Sequence of chain 1.C:
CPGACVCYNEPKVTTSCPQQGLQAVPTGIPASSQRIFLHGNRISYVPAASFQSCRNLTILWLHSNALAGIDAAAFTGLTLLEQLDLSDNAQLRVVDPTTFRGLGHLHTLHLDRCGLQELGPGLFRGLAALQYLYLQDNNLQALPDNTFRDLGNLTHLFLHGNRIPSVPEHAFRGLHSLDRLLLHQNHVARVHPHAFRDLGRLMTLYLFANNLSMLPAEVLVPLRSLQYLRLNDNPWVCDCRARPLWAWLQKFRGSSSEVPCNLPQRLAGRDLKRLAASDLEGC

Binding-site contacts:
Ligand atom O5 contacts residue ASN56 of chain 1.C at 3.2 Å (h-bond).
Ligand atom C7 contacts residue SER32 of chain 1.C at 4.2 Å.
Ligand atom C6 contacts residue ASN56 of chain 1.C at 4.4 Å.
Ligand atom O3 contacts residue NDG1 of chain 1.J at 2.9 Å (h-bond).
Ligand atom C3 contacts residue ASN56 of chain 1.C at 4.2 Å.
Ligand atom N2 contacts residue ARG55 of chain 1.C at 4.5 Å.
Ligand atom O6 contacts residue NDG1 of chain 1.J at 2.3 Å (h-bond).
Ligand atom C5 contacts residue ASN56 of chain 1.C at 4.3 Å.
Ligand atom C2 contacts residue ASN56 of chain 1.C at 2.7 Å.
Ligand atom C8 contacts residue ARG55 of chain 1.C at 3.6 Å.
Ligand atom N2 contacts residue ASN56 of chain 1.C at 2.6 Å (h-bond).
Ligand atom C8 contacts residue SER32 of chain 1.C at 4.3 Å.
Ligand atom C8 contacts residue SER53 of chain 1.C at 4.2 Å.
Ligand atom C6 contacts residue NDG1 of chain 1.J at 2.9 Å.
Ligand atom C7 contacts residue ASN56 of chain 1.C at 3.2 Å.
Ligand atom C3 contacts residue NDG1 of chain 1.J at 3.9 Å.
Ligand atom C7 contacts residue ALA31 of chain 1.C at 3.9 Å (hydrophobic).
Ligand atom C5 contacts residue NDG1 of chain 1.J at 4.2 Å.
Ligand atom C8 contacts residue ASN56 of chain 1.C at 3.8 Å.
Ligand atom O7 contacts residue ALA31 of chain 1.C at 4.0 Å.
Ligand atom O7 contacts residue ASN56 of chain 1.C at 3.9 Å.
Ligand atom C1 contacts residue ASN56 of chain 1.C at 2.0 Å.
Ligand atom C4 contacts residue NDG1 of chain 1.J at 3.4 Å.
Ligand atom O7 contacts residue SER32 of chain 1.C at 3.6 Å.
Ligand atom O4 contacts residue NDG1 of chain 1.J at 2.8 Å.
Ligand atom C8 contacts residue ALA31 of chain 1.C at 3.3 Å (hydrophobic).

The small molecule below binds the protein below.
Small molecule (SMILES): CC(=O)N[C@@H]1[C@@H](O)[C@H](O)[C@@H](CO)O[C@@H]1O